Binding-site contacts:
Ligand atom O1B contacts residue HIS242 of chain 1.A at 2.8 Å (h-bond).
Ligand atom C4 contacts residue ARG286 of chain 1.A at 3.1 Å.
Ligand atom O4B contacts residue HIS354 of chain 1.A at 2.9 Å (h-bond).
Ligand atom O4A contacts residue ARG399 of chain 1.A at 3.0 Å (salt-bridge).
Ligand atom C4 contacts residue ARG399 of chain 1.A at 3.6 Å.
Ligand atom O1B contacts residue THR254 of chain 1.A at 3.5 Å.
Ligand atom C1 contacts residue GLY51 of chain 1.A at 3.9 Å.
Ligand atom O4A contacts residue GLY401 of chain 1.A at 3.5 Å.
Ligand atom C2 contacts residue ARG286 of chain 1.A at 3.4 Å.
Ligand atom O2 contacts residue FAD1 of chain 1.M at 3.8 Å.
Ligand atom O4B contacts residue ARG399 of chain 1.A at 2.8 Å (salt-bridge).
Ligand atom O4A contacts residue GLY402 of chain 1.A at 2.7 Å (h-bond).
Ligand atom C4 contacts residue GLY402 of chain 1.A at 3.8 Å.
Ligand atom O1B contacts residue GLU255 of chain 1.A at 2.6 Å (salt-bridge).
Ligand atom O1A contacts residue GLN50 of chain 1.A at 3.8 Å.
Ligand atom C1 contacts residue THR254 of chain 1.A at 3.6 Å.
Ligand atom C3 contacts residue FAD1 of chain 1.M at 2.9 Å.
Ligand atom O1A contacts residue PHE119 of chain 1.A at 3.9 Å.
Ligand atom O2 contacts residue LEU252 of chain 1.A at 3.6 Å.
Ligand atom C2 contacts residue LEU252 of chain 1.A at 3.9 Å (hydrophobic).
Ligand atom O4B contacts residue ARG286 of chain 1.A at 2.9 Å (salt-bridge).
Ligand atom C1 contacts residue HIS242 of chain 1.A at 3.8 Å.
Ligand atom C3 contacts residue ARG286 of chain 1.A at 3.0 Å.
Ligand atom C1 contacts residue GLU255 of chain 1.A at 3.5 Å.
Ligand atom O1A contacts residue FAD1 of chain 1.M at 3.4 Å (h-bond).
Ligand atom C2 contacts residue FAD1 of chain 1.M at 3.1 Å.
Ligand atom O4A contacts residue ARG286 of chain 1.A at 3.7 Å.
Ligand atom O1B contacts residue PHE119 of chain 1.A at 3.9 Å.
Ligand atom C1 contacts residue PHE119 of chain 1.A at 4.0 Å (hydrophobic).
Ligand atom O2 contacts residue HIS354 of chain 1.A at 3.1 Å (h-bond).
Ligand atom O2 contacts residue HIS242 of chain 1.A at 3.1 Å.
Ligand atom O4A contacts residue FAD1 of chain 1.M at 2.8 Å.
Ligand atom O1A contacts residue GLU255 of chain 1.A at 3.8 Å.
Ligand atom O1B contacts residue ARG286 of chain 1.A at 3.1 Å (salt-bridge).
Ligand atom O4B contacts residue FAD1 of chain 1.M at 3.2 Å.
Ligand atom C4 contacts residue FAD1 of chain 1.M at 3.1 Å.
Ligand atom O1A contacts residue GLY51 of chain 1.A at 2.7 Å (h-bond).
Ligand atom O2 contacts residue ARG286 of chain 1.A at 3.1 Å (salt-bridge).
Ligand atom C1 contacts residue ARG286 of chain 1.A at 3.5 Å.
Ligand atom O1A contacts residue THR254 of chain 1.A at 2.8 Å (h-bond).

A small-molecule ligand and the protein it binds are described below.
Small molecule (SMILES): O=C([O-])[C@H](O)/C=C(/[O-])O

Sequence of chain 1.A:
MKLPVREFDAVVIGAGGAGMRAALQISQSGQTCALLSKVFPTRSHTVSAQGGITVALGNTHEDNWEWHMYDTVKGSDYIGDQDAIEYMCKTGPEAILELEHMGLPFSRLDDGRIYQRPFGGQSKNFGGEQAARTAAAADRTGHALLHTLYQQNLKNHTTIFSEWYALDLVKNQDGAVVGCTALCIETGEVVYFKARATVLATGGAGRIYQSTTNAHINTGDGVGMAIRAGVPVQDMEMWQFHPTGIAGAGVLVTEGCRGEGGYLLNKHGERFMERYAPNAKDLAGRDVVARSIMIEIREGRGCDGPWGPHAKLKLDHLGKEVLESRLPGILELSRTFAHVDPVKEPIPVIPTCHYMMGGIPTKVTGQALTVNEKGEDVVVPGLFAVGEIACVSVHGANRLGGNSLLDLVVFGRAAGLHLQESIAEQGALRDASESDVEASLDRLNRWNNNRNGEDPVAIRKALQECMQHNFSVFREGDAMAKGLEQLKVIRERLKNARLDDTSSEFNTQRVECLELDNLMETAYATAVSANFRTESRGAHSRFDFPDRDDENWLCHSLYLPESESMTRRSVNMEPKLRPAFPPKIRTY